The small molecule below binds the protein below.
Small molecule (SMILES): CC(=O)N[C@H]1[C@H](O[C@H]2[C@H](O)[C@@H](NC(C)=O)CO[C@@H]2CO)O[C@H](CO)[C@@H](O)[C@@H]1O

Sequence of chain 1.G:
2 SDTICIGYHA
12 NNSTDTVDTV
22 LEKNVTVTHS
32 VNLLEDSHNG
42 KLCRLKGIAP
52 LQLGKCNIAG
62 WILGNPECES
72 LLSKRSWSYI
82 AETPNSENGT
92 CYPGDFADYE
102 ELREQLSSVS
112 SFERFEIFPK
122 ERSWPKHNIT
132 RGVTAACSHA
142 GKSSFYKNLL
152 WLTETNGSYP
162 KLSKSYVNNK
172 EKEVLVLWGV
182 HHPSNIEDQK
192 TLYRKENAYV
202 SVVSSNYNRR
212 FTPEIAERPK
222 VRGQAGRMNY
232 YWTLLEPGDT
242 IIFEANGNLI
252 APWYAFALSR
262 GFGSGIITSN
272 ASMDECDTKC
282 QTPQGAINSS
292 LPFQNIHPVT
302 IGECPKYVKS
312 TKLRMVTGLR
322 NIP

Binding-site contacts:
Ligand atom C5 contacts residue ASN129 of chain 1.G at 3.7 Å.
Ligand atom O7 contacts residue ASN157 of chain 1.G at 4.5 Å.
Ligand atom C2 contacts residue ARG132 of chain 1.G at 4.5 Å.
Ligand atom C2 contacts residue ASN129 of chain 1.G at 2.4 Å.
Ligand atom C8 contacts residue ASN129 of chain 1.G at 4.3 Å.
Ligand atom C1 contacts residue ASN129 of chain 1.G at 1.4 Å.
Ligand atom N2 contacts residue ASN129 of chain 1.G at 2.9 Å (h-bond).
Ligand atom C7 contacts residue ASN129 of chain 1.G at 3.1 Å.
Ligand atom O6 contacts residue ARG132 of chain 1.G at 2.7 Å (salt-bridge).
Ligand atom C3 contacts residue ASN129 of chain 1.G at 3.8 Å.
Ligand atom C6 contacts residue ARG132 of chain 1.G at 3.8 Å.
Ligand atom O7 contacts residue ARG132 of chain 1.G at 4.4 Å.
Ligand atom C4 contacts residue ARG132 of chain 1.G at 4.4 Å.
Ligand atom O5 contacts residue ASN129 of chain 1.G at 2.4 Å (h-bond).
Ligand atom C8 contacts residue THR156 of chain 1.G at 3.3 Å.
Ligand atom C5 contacts residue ARG132 of chain 1.G at 4.0 Å.
Ligand atom C1 contacts residue ARG132 of chain 1.G at 4.0 Å.
Ligand atom O7 contacts residue THR156 of chain 1.G at 2.5 Å (h-bond).
Ligand atom C1 contacts residue THR131 of chain 1.G at 3.4 Å.
Ligand atom O5 contacts residue ARG132 of chain 1.G at 3.1 Å (salt-bridge).
Ligand atom C3 contacts residue THR131 of chain 1.G at 4.4 Å.
Ligand atom O5 contacts residue THR131 of chain 1.G at 3.6 Å.
Ligand atom C2 contacts residue THR131 of chain 1.G at 4.4 Å.
Ligand atom C4 contacts residue ASN129 of chain 1.G at 4.2 Å.
Ligand atom O7 contacts residue ASN129 of chain 1.G at 2.9 Å (h-bond).
Ligand atom C7 contacts residue THR156 of chain 1.G at 3.3 Å.
Ligand atom C5 contacts residue THR131 of chain 1.G at 3.6 Å.